A small-molecule ligand and the protein it binds are described below.
Small molecule (SMILES): CC(=O)N[C@@H]1[C@@H](O)[C@H](O)[C@@H](CO)O[C@H]1O

Binding-site contacts:
Ligand atom C5 contacts residue TYR94 of chain 1.A at 4.2 Å (hydrophobic).
Ligand atom C1 contacts residue TYR94 of chain 1.A at 4.2 Å (hydrophobic).
Ligand atom C4 contacts residue ASN63 of chain 1.A at 4.2 Å.
Ligand atom C7 contacts residue ASN63 of chain 1.A at 3.5 Å.
Ligand atom C5 contacts residue ASN63 of chain 1.A at 3.6 Å.
Ligand atom N2 contacts residue ASN63 of chain 1.A at 3.0 Å (h-bond).
Ligand atom C1 contacts residue ASN63 of chain 1.A at 1.4 Å.
Ligand atom O5 contacts residue ASN63 of chain 1.A at 2.3 Å (h-bond).
Ligand atom O6 contacts residue TYR94 of chain 1.A at 3.1 Å (h-bond).
Ligand atom O7 contacts residue ASN63 of chain 1.A at 3.5 Å (h-bond).
Ligand atom C6 contacts residue TYR94 of chain 1.A at 4.0 Å (hydrophobic).
Ligand atom C3 contacts residue ASN63 of chain 1.A at 3.8 Å.
Ligand atom C2 contacts residue ASN63 of chain 1.A at 2.5 Å.
Ligand atom C8 contacts residue GLU62 of chain 1.A at 3.8 Å.
Ligand atom O5 contacts residue TYR94 of chain 1.A at 3.3 Å (h-bond).

Sequence of chain 1.A:
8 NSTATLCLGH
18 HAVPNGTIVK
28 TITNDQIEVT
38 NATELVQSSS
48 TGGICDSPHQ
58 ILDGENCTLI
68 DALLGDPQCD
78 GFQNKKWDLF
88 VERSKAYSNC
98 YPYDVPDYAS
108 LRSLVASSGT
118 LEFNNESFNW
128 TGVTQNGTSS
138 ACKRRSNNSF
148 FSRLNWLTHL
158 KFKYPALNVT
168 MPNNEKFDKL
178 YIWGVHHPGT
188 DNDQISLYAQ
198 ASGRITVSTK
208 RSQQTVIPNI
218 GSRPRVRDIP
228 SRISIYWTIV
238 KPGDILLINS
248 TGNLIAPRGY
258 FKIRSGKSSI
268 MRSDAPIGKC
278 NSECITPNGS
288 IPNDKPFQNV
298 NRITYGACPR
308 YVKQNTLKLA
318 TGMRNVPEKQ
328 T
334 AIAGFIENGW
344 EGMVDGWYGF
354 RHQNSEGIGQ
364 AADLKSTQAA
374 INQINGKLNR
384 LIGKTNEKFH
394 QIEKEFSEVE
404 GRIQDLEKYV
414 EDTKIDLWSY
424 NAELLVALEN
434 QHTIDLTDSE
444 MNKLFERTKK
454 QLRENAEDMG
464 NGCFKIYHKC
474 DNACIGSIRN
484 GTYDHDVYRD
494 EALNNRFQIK